Sequence of chain 1.A:
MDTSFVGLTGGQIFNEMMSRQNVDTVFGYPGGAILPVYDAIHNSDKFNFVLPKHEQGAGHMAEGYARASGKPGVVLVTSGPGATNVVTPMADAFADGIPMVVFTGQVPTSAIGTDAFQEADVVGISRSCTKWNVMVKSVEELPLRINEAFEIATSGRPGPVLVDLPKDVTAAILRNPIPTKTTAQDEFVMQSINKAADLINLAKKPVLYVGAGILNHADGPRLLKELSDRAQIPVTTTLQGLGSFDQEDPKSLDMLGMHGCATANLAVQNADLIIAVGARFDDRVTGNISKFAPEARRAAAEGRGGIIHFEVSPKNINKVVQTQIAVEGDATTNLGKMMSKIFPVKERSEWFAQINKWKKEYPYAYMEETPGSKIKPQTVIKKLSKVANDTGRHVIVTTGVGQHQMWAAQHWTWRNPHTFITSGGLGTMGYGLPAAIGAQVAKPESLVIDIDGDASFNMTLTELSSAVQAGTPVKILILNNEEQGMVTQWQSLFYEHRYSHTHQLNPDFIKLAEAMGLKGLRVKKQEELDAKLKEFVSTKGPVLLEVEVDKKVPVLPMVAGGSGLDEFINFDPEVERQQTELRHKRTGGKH

The protein below binds the small molecule below.
Small molecule (SMILES): CC(=O)OO

Binding-site contacts:
Ligand atom OX1 contacts residue GLN192 of chain 1.A at 2.9 Å (h-bond).
Ligand atom C contacts residue VAL487 of chain 1.D at 4.4 Å (hydrophobic).
Ligand atom O contacts residue TP91 of chain 1.W at 2.7 Å (h-bond).
Ligand atom O contacts residue GLN192 of chain 1.A at 3.1 Å (h-bond).
Ligand atom OX1 contacts residue GLY105 of chain 1.A at 3.7 Å.
Ligand atom CH3 contacts residue TP91 of chain 1.W at 2.6 Å.
Ligand atom OX1 contacts residue PXD1 of chain 1.U at 4.1 Å.
Ligand atom O contacts residue PHE191 of chain 1.A at 4.5 Å.
Ligand atom OX1 contacts residue TP91 of chain 1.W at 3.5 Å.
Ligand atom CH3 contacts residue PXD1 of chain 1.U at 3.6 Å.
Ligand atom OX1 contacts residue GLY106 of chain 1.A at 2.7 Å (h-bond).
Ligand atom CH3 contacts residue FAD1 of chain 1.V at 4.2 Å.
Ligand atom OXT contacts residue PXD1 of chain 1.U at 3.6 Å.
Ligand atom C contacts residue MET572 of chain 1.D at 4.5 Å (hydrophobic).
Ligand atom OXT contacts residue GLY105 of chain 1.A at 4.3 Å.
Ligand atom OXT contacts residue TP91 of chain 1.W at 3.0 Å (h-bond).
Ligand atom CH3 contacts residue VAL487 of chain 1.D at 4.1 Å (hydrophobic).
Ligand atom C contacts residue GLN192 of chain 1.A at 4.1 Å.
Ligand atom OXT contacts residue GLN192 of chain 1.A at 4.0 Å.
Ligand atom OXT contacts residue GLY106 of chain 1.A at 3.5 Å (h-bond).
Ligand atom C contacts residue PXD1 of chain 1.U at 4.0 Å.
Ligand atom CH3 contacts residue MET572 of chain 1.D at 3.2 Å (hydrophobic).
Ligand atom O contacts residue VAL487 of chain 1.D at 3.8 Å.
Ligand atom O contacts residue GLY513 of chain 1.D at 4.3 Å.
Ligand atom C contacts residue TP91 of chain 1.W at 3.0 Å.

Sequence of chain 1.D:
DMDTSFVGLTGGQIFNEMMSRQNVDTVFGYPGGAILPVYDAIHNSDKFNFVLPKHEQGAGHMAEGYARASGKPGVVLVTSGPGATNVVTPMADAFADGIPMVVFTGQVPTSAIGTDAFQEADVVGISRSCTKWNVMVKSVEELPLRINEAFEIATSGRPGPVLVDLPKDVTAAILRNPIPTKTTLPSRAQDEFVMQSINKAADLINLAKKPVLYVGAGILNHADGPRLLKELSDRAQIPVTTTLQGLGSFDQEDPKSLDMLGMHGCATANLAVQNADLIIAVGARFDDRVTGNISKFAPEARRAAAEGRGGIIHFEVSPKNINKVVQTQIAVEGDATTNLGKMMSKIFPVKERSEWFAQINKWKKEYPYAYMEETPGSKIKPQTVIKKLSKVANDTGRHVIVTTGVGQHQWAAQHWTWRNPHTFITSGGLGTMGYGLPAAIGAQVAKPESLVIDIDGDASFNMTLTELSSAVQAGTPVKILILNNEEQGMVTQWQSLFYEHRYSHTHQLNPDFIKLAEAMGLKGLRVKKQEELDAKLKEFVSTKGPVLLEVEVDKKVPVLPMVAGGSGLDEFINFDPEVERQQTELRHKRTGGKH